A protein and the small-molecule ligand that binds it are described below.
Small molecule (SMILES): Cc1cc(Br)cnc1N1CCN(C(=O)c2c(-c3ccccc3Cl)noc2C)CC1

Sequence of chain 1.B:
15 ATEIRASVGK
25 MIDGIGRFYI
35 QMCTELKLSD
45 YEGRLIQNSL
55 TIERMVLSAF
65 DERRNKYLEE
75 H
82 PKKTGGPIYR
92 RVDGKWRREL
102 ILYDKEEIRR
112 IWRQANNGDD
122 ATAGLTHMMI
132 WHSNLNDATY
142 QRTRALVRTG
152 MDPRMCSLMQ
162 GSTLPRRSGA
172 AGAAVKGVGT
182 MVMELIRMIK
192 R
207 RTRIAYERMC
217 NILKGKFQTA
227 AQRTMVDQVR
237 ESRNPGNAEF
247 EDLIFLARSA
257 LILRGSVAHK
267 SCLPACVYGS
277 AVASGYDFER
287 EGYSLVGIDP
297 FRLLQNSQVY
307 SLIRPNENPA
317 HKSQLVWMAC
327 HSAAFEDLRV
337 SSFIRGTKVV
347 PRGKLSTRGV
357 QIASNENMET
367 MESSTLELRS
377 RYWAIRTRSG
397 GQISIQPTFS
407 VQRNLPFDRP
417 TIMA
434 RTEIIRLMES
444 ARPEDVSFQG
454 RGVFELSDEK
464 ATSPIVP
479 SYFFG

Binding-site contacts:
Ligand atom C16 contacts residue TYR282 of chain 1.B at 3.8 Å (hydrophobic).
Ligand atom BR2 contacts residue TYR282 of chain 1.B at 3.4 Å.
Ligand atom C9 contacts residue ASN302 of chain 1.B at 4.1 Å.
Ligand atom C3 contacts residue GLY281 of chain 1.B at 4.5 Å.
Ligand atom C19 contacts residue ASN302 of chain 1.B at 3.4 Å.
Ligand atom C5 contacts residue TYR282 of chain 1.B at 3.4 Å (hydrophobic).
Ligand atom BR2 contacts residue ARG298 of chain 1.B at 3.8 Å.
Ligand atom C20 contacts residue ASN302 of chain 1.B at 3.9 Å.
Ligand atom C6 contacts residue TYR282 of chain 1.B at 3.4 Å (hydrophobic).
Ligand atom N22 contacts residue ASN302 of chain 1.B at 4.2 Å.
Ligand atom C4 contacts residue TYR282 of chain 1.B at 4.5 Å (hydrophobic).
Ligand atom C1 contacts residue TYR282 of chain 1.B at 3.5 Å (hydrophobic).
Ligand atom C9 contacts residue LEU299 of chain 1.B at 4.4 Å (hydrophobic).
Ligand atom C17 contacts residue ASN302 of chain 1.B at 3.7 Å.
Ligand atom C14 contacts residue ASN302 of chain 1.B at 3.9 Å.
Ligand atom C9 contacts residue TYR282 of chain 1.B at 3.4 Å (hydrophobic).
Ligand atom BR2 contacts residue LEU299 of chain 1.B at 4.0 Å.
Ligand atom C20 contacts residue LEU299 of chain 1.B at 4.1 Å (hydrophobic).
Ligand atom N22 contacts residue TYR282 of chain 1.B at 3.6 Å.
Ligand atom C5 contacts residue LEU299 of chain 1.B at 3.8 Å (hydrophobic).
Ligand atom N24 contacts residue TYR282 of chain 1.B at 4.2 Å.
Ligand atom C4 contacts residue GLU287 of chain 1.B at 4.4 Å.
Ligand atom N22 contacts residue ARG298 of chain 1.B at 4.1 Å.
Ligand atom N24 contacts residue ASN302 of chain 1.B at 3.9 Å.
Ligand atom C14 contacts residue TYR282 of chain 1.B at 3.5 Å (hydrophobic).
Ligand atom C1 contacts residue GLY281 of chain 1.B at 4.2 Å.
Ligand atom BR2 contacts residue ASP295 of chain 1.B at 3.4 Å.
Ligand atom C11 contacts residue TYR282 of chain 1.B at 3.3 Å (hydrophobic).
Ligand atom C11 contacts residue LEU299 of chain 1.B at 4.2 Å (hydrophobic).
Ligand atom C3 contacts residue TYR282 of chain 1.B at 4.5 Å (hydrophobic).
Ligand atom C2 contacts residue TYR282 of chain 1.B at 3.6 Å (hydrophobic).
Ligand atom C6 contacts residue ARG298 of chain 1.B at 3.8 Å.
Ligand atom BR2 contacts residue TYR289 of chain 1.B at 4.2 Å.
Ligand atom C2 contacts residue GLU287 of chain 1.B at 3.7 Å.
Ligand atom C20 contacts residue TYR282 of chain 1.B at 3.7 Å (hydrophobic).
Ligand atom C11 contacts residue ARG298 of chain 1.B at 4.1 Å.